Binding-site contacts:
Ligand atom O5 contacts residue TRP71 of chain 1.A at 2.4 Å.
Ligand atom O2 contacts residue GLY69 of chain 1.A at 4.0 Å.
Ligand atom C6 contacts residue TRP71 of chain 1.A at 4.5 Å (hydrophobic).
Ligand atom C3 contacts residue GLU70 of chain 1.A at 3.9 Å.
Ligand atom C6 contacts residue TRP179 of chain 1.A at 4.3 Å (hydrophobic).
Ligand atom O5 contacts residue ARG115 of chain 1.A at 3.0 Å (salt-bridge).
Ligand atom C4 contacts residue TRP71 of chain 1.A at 4.2 Å (hydrophobic).
Ligand atom O6 contacts residue TRP179 of chain 1.A at 3.4 Å.
Ligand atom C2 contacts residue GLU70 of chain 1.A at 4.4 Å.
Ligand atom C5 contacts residue TRP71 of chain 1.A at 3.8 Å (hydrophobic).
Ligand atom O3 contacts residue GLU70 of chain 1.A at 2.8 Å (salt-bridge).
Ligand atom O2 contacts residue GLU70 of chain 1.A at 3.4 Å.
Ligand atom C1 contacts residue ARG115 of chain 1.A at 3.6 Å.
Ligand atom C1 contacts residue TRP71 of chain 1.A at 1.5 Å (hydrophobic).
Ligand atom O6 contacts residue ARG115 of chain 1.A at 3.8 Å.
Ligand atom C3 contacts residue TRP71 of chain 1.A at 3.8 Å (hydrophobic).
Ligand atom C5 contacts residue ARG115 of chain 1.A at 4.1 Å.
Ligand atom O4 contacts residue TRP71 of chain 1.A at 4.1 Å.
Ligand atom C2 contacts residue TRP71 of chain 1.A at 2.5 Å (hydrophobic).
Ligand atom O3 contacts residue TRP71 of chain 1.A at 4.4 Å.
Ligand atom O2 contacts residue TRP71 of chain 1.A at 2.9 Å (h-bond).

Sequence of chain 1.A:
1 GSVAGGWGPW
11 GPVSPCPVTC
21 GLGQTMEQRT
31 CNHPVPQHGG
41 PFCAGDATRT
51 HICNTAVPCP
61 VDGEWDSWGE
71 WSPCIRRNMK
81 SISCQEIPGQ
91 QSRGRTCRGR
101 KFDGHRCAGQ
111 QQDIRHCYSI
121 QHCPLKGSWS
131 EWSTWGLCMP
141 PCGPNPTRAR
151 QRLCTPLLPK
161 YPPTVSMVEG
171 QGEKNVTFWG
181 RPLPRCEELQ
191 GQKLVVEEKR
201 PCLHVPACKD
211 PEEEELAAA

This protein binds this small molecule.
Small molecule (SMILES): OC[C@H]1O[C@H](O)[C@@H](O)[C@@H](O)[C@@H]1O